Sequence of chain 1.C:
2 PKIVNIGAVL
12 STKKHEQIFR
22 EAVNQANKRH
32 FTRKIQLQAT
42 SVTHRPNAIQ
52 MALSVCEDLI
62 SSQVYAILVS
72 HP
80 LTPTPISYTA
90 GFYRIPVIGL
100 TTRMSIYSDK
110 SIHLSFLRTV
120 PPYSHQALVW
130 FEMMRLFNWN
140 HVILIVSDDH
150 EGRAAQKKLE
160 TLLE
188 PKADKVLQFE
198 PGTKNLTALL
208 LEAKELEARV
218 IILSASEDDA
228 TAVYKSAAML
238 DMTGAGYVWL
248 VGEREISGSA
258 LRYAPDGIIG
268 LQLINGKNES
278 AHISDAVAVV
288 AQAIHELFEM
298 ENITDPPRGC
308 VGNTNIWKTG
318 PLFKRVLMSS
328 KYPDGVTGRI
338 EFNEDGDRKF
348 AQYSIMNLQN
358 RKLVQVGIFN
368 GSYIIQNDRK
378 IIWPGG

Sequence of chain 1.D:
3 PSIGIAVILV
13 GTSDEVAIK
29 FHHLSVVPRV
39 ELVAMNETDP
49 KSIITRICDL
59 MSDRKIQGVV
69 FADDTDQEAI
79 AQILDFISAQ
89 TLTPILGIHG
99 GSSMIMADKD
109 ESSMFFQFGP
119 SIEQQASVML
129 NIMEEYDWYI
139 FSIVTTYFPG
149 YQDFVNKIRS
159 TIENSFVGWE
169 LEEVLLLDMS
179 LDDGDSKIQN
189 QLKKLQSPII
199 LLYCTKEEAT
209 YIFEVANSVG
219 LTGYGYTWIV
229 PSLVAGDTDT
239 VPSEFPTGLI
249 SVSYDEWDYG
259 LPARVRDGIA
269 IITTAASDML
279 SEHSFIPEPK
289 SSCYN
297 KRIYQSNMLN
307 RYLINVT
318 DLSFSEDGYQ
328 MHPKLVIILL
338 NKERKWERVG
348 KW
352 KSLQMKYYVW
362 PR

Binding-site contacts:
Ligand atom C17 contacts residue SER110 of chain 1.C at 3.6 Å.
Ligand atom C06 contacts residue PHE84 of chain 1.D at 3.5 Å (hydrophobic).
Ligand atom C05 contacts residue PHE84 of chain 1.D at 3.7 Å (hydrophobic).
Ligand atom C20 contacts residue GLU206 of chain 1.D at 3.1 Å.
Ligand atom C12 contacts residue GLN80 of chain 1.D at 3.5 Å.
Ligand atom C18 contacts residue SER110 of chain 1.C at 3.2 Å.
Ligand atom C21 contacts residue ARG93 of chain 1.C at 3.9 Å.
Ligand atom C19 contacts residue TYR145 of chain 1.D at 3.8 Å (hydrophobic).
Ligand atom C19 contacts residue PHE146 of chain 1.D at 3.4 Å (hydrophobic).
Ligand atom C04 contacts residue THR88 of chain 1.C at 3.8 Å.
Ligand atom O contacts residue GLU206 of chain 1.D at 2.5 Å (salt-bridge).
Ligand atom C15 contacts residue SER110 of chain 1.C at 3.9 Å.
Ligand atom C06 contacts residue TYR87 of chain 1.C at 3.7 Å (hydrophobic).
Ligand atom C13 contacts residue GLN80 of chain 1.D at 3.3 Å.
Ligand atom C01 contacts residue ILE81 of chain 1.D at 3.6 Å (hydrophobic).
Ligand atom C05 contacts residue TYR87 of chain 1.C at 3.9 Å (hydrophobic).
Ligand atom C04 contacts residue PRO48 of chain 1.D at 3.9 Å (hydrophobic).
Ligand atom O contacts residue TYR145 of chain 1.D at 3.7 Å.
Ligand atom C03 contacts residue TYR87 of chain 1.C at 3.9 Å (hydrophobic).
Ligand atom C09 contacts residue PHE91 of chain 1.C at 3.8 Å (hydrophobic).
Ligand atom C contacts residue ARG93 of chain 1.C at 3.4 Å.
Ligand atom C12 contacts residue TYR87 of chain 1.C at 3.9 Å (hydrophobic).
Ligand atom C14 contacts residue GLN80 of chain 1.D at 3.8 Å.
Ligand atom C01 contacts residue TYR87 of chain 1.C at 3.9 Å (hydrophobic).
Ligand atom C21 contacts residue PHE146 of chain 1.D at 3.8 Å (hydrophobic).
Ligand atom O contacts residue THR144 of chain 1.D at 3.6 Å (h-bond).
Ligand atom O contacts residue PHE146 of chain 1.D at 3.2 Å (h-bond).
Ligand atom C10 contacts residue PHE91 of chain 1.C at 3.8 Å (hydrophobic).
Ligand atom C07 contacts residue ILE81 of chain 1.D at 3.8 Å (hydrophobic).
Ligand atom C02 contacts residue ILE81 of chain 1.D at 3.7 Å (hydrophobic).
Ligand atom C21 contacts residue GLU206 of chain 1.D at 3.0 Å.
Ligand atom O01 contacts residue LEU113 of chain 1.C at 3.6 Å.
Ligand atom O01 contacts residue SER110 of chain 1.C at 3.0 Å (h-bond).
Ligand atom O01 contacts residue ILE111 of chain 1.C at 4.0 Å.
Ligand atom C11 contacts residue GLN80 of chain 1.D at 3.4 Å.
Ligand atom C08 contacts residue TYR87 of chain 1.C at 3.7 Å (hydrophobic).
Ligand atom C20 contacts residue PHE146 of chain 1.D at 3.6 Å (hydrophobic).
Ligand atom C17 contacts residue GLN80 of chain 1.D at 3.5 Å.
Ligand atom N contacts residue GLN80 of chain 1.D at 3.2 Å (h-bond).
Ligand atom C17 contacts residue PRO147 of chain 1.D at 3.4 Å (hydrophobic).

A protein and the small-molecule ligand that binds it are described below.
Small molecule (SMILES): C[C@@H](CN1CCC(Cc2ccccc2)CC1)[C@@H](O)c1ccc(O)cc1